Sequence of chain 2.A:
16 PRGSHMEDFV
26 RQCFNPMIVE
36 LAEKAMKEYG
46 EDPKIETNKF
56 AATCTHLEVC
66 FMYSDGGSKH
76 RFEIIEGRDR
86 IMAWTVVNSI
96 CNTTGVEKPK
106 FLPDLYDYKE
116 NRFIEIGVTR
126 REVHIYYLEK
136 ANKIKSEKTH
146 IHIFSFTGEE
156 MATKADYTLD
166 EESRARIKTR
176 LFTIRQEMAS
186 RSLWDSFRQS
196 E

The protein below binds the small molecule below.
Small molecule (SMILES): C[C@H](C[C@@H](C[C@H](C[C@@H](C[C@@H](CCN1CCCC1=O)N1CCCC1=O)N1CCCC1=O)N1CCCC1=O)N1CCCC1=O)N1CCCC1=O

Binding-site contacts:
Ligand atom C27 contacts residue PHE66 of chain 2.A at 4.0 Å (hydrophobic).
Ligand atom C36 contacts residue ILE79 of chain 2.A at 3.9 Å (hydrophobic).
Ligand atom C26 contacts residue PHE66 of chain 2.A at 3.6 Å (hydrophobic).
Ligand atom C05 contacts residue PHE66 of chain 2.A at 4.2 Å (hydrophobic).
Ligand atom C34 contacts residue MET32 of chain 2.A at 4.3 Å (hydrophobic).
Ligand atom C04 contacts residue MET32 of chain 2.A at 3.8 Å (hydrophobic).
Ligand atom C34 contacts residue PHE66 of chain 2.A at 4.0 Å (hydrophobic).
Ligand atom C27 contacts residue MET67 of chain 2.A at 4.5 Å (hydrophobic).
Ligand atom O06 contacts residue ILE79 of chain 2.A at 3.7 Å.
Ligand atom C05 contacts residue ILE79 of chain 2.A at 4.2 Å (hydrophobic).
Ligand atom O03 contacts residue ASN30 of chain 2.A at 4.0 Å.
Ligand atom C36 contacts residue ARG83 of chain 2.A at 4.1 Å.
Ligand atom C05 contacts residue MET32 of chain 2.A at 4.3 Å (hydrophobic).
Ligand atom C35 contacts residue ARG83 of chain 2.A at 4.2 Å.
Ligand atom O07 contacts residue MET32 of chain 2.A at 4.3 Å.
Ligand atom C33 contacts residue ILE79 of chain 2.A at 4.0 Å (hydrophobic).
Ligand atom N04 contacts residue PHE66 of chain 2.A at 4.1 Å.
Ligand atom C04 contacts residue PHE66 of chain 2.A at 4.4 Å (hydrophobic).
Ligand atom C06 contacts residue ILE79 of chain 2.A at 4.2 Å (hydrophobic).
Ligand atom C36 contacts residue GLU81 of chain 2.A at 4.3 Å.
Ligand atom C35 contacts residue GLU81 of chain 2.A at 3.6 Å.
Ligand atom N05 contacts residue ILE79 of chain 2.A at 4.5 Å.
Ligand atom C37 contacts residue ILE79 of chain 2.A at 3.9 Å (hydrophobic).
Ligand atom C06 contacts residue PHE66 of chain 2.A at 3.7 Å (hydrophobic).
Ligand atom C08 contacts residue MET32 of chain 2.A at 3.5 Å (hydrophobic).
Ligand atom C07 contacts residue ILE79 of chain 2.A at 4.5 Å (hydrophobic).
Ligand atom C07 contacts residue MET32 of chain 2.A at 4.1 Å (hydrophobic).
Ligand atom C29 contacts residue PHE66 of chain 2.A at 4.3 Å (hydrophobic).
Ligand atom O03 contacts residue MET32 of chain 2.A at 4.2 Å.
Ligand atom C28 contacts residue ILE33 of chain 2.A at 4.5 Å (hydrophobic).
Ligand atom C35 contacts residue GLY82 of chain 2.A at 4.1 Å.
Ligand atom C34 contacts residue LEU36 of chain 2.A at 4.4 Å (hydrophobic).
Ligand atom N06 contacts residue PHE66 of chain 2.A at 4.4 Å.
Ligand atom N06 contacts residue ILE79 of chain 2.A at 4.2 Å.
Ligand atom C35 contacts residue ILE79 of chain 2.A at 3.9 Å (hydrophobic).
Ligand atom C06 contacts residue MET32 of chain 2.A at 3.5 Å (hydrophobic).
Ligand atom C35 contacts residue PHE66 of chain 2.A at 4.2 Å (hydrophobic).
Ligand atom O06 contacts residue ARG83 of chain 2.A at 4.3 Å.
Ligand atom C28 contacts residue PHE66 of chain 2.A at 4.0 Å (hydrophobic).